Sequence of chain 2.A:
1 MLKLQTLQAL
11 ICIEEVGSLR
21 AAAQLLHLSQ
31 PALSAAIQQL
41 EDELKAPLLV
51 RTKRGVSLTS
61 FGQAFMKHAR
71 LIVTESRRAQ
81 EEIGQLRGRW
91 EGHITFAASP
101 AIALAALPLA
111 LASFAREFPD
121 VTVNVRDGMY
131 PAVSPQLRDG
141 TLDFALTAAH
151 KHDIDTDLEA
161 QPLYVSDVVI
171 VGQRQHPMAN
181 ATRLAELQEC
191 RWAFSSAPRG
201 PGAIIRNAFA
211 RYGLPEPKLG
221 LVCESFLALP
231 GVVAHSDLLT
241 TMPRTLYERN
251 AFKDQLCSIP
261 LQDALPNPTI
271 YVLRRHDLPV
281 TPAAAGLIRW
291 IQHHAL

Binding-site contacts:
Ligand atom C4 contacts residue LYS53 of chain 2.A at 3.7 Å.
Ligand atom C6 contacts residue LYS53 of chain 2.A at 3.8 Å.
Ligand atom C7 contacts residue THR52 of chain 2.A at 3.5 Å.
Ligand atom C7 contacts residue LYS53 of chain 2.A at 4.1 Å.
Ligand atom C2 contacts residue LYS53 of chain 2.A at 4.1 Å.
Ligand atom C3 contacts residue LYS53 of chain 2.A at 3.8 Å.
Ligand atom S contacts residue LYS53 of chain 2.A at 4.3 Å.
Ligand atom O1 contacts residue LYS53 of chain 2.A at 4.3 Å.
Ligand atom C7 contacts residue ARG51 of chain 2.A at 3.8 Å.
Ligand atom C3 contacts residue ARG51 of chain 2.A at 4.4 Å.
Ligand atom C3 contacts residue THR52 of chain 2.A at 3.9 Å.
Ligand atom C4 contacts residue THR52 of chain 2.A at 3.7 Å.
Ligand atom C5 contacts residue LYS53 of chain 2.A at 3.7 Å.
Ligand atom C5 contacts residue THR52 of chain 2.A at 4.2 Å.
Ligand atom C1 contacts residue LYS53 of chain 2.A at 3.9 Å.
Ligand atom O3 contacts residue LYS53 of chain 2.A at 3.3 Å.

A small-molecule ligand and the protein it binds are described below.
Small molecule (SMILES): Cc1ccc(S(=O)(=O)O)cc1